This protein binds this small molecule.
Small molecule (SMILES): CC(=O)N[C@H]1[C@H]([C@H](O)[C@H](O)CO)O[C@@](O)(C(=O)O)C[C@@H]1O

Sequence of chain 2.A:
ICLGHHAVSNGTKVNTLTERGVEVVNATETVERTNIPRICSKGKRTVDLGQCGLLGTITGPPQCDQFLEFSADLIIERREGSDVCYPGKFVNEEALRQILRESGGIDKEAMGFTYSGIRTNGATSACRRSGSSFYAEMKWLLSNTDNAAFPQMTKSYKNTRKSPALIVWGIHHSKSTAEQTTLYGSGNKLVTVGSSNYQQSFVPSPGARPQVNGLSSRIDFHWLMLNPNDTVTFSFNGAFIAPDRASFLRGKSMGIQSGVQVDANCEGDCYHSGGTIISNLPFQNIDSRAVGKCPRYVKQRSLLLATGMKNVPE

Binding-site contacts:
Ligand atom C6 contacts residue MOH1 of chain 2.D at 3.8 Å.
Ligand atom C9 contacts residue TRP146 of chain 2.A at 4.0 Å (hydrophobic).
Ligand atom O1A contacts residue SER131 of chain 2.A at 2.7 Å (h-bond).
Ligand atom C11 contacts residue GLY128 of chain 2.A at 3.6 Å.
Ligand atom O1A contacts residue THR130 of chain 2.A at 3.6 Å.
Ligand atom O9 contacts residue GLU185 of chain 2.A at 2.5 Å (salt-bridge).
Ligand atom C4 contacts residue ALA129 of chain 2.A at 3.5 Å (hydrophobic).
Ligand atom N5 contacts residue ALA129 of chain 2.A at 2.9 Å (h-bond).
Ligand atom O8 contacts residue TRP146 of chain 2.A at 3.8 Å.
Ligand atom C10 contacts residue ALA129 of chain 2.A at 3.8 Å (hydrophobic).
Ligand atom C9 contacts residue LEU189 of chain 2.A at 3.8 Å (hydrophobic).
Ligand atom O10 contacts residue LEU189 of chain 2.A at 3.5 Å.
Ligand atom C11 contacts residue LEU148 of chain 2.A at 3.6 Å (hydrophobic).
Ligand atom O1B contacts residue THR130 of chain 2.A at 3.1 Å.
Ligand atom C1 contacts residue MOH1 of chain 2.D at 2.5 Å.
Ligand atom O1A contacts residue MOH1 of chain 2.D at 3.1 Å (h-bond).
Ligand atom O6 contacts residue MOH1 of chain 2.D at 2.4 Å (h-bond).
Ligand atom O8 contacts residue LEU221 of chain 2.A at 3.7 Å.
Ligand atom O9 contacts residue HIS178 of chain 2.A at 3.6 Å (h-bond).
Ligand atom O1B contacts residue LEU221 of chain 2.A at 4.0 Å.
Ligand atom C6 contacts residue ALA129 of chain 2.A at 4.1 Å (hydrophobic).
Ligand atom C1 contacts residue THR130 of chain 2.A at 3.9 Å.
Ligand atom C9 contacts residue TYR92 of chain 2.A at 3.6 Å (hydrophobic).
Ligand atom C11 contacts residue TRP146 of chain 2.A at 3.9 Å (hydrophobic).
Ligand atom O9 contacts residue SER223 of chain 2.A at 3.3 Å (h-bond).
Ligand atom C8 contacts residue TYR92 of chain 2.A at 3.9 Å (hydrophobic).
Ligand atom C1 contacts residue SER131 of chain 2.A at 3.6 Å.
Ligand atom O1B contacts residue MOH1 of chain 2.D at 3.2 Å (h-bond).
Ligand atom C2 contacts residue MOH1 of chain 2.D at 1.4 Å.
Ligand atom C11 contacts residue ALA129 of chain 2.A at 3.6 Å (hydrophobic).
Ligand atom C3 contacts residue MOH1 of chain 2.D at 2.5 Å.
Ligand atom O1B contacts residue SER131 of chain 2.A at 3.8 Å.
Ligand atom C9 contacts residue GLU185 of chain 2.A at 3.2 Å.
Ligand atom O1A contacts residue SER138 of chain 2.A at 4.0 Å.
Ligand atom C5 contacts residue ALA129 of chain 2.A at 3.6 Å (hydrophobic).
Ligand atom O4 contacts residue ALA129 of chain 2.A at 3.7 Å.
Ligand atom O8 contacts residue TYR92 of chain 2.A at 3.0 Å (h-bond).
Ligand atom C9 contacts residue HIS178 of chain 2.A at 3.9 Å.
Ligand atom O9 contacts residue TYR92 of chain 2.A at 2.9 Å (h-bond).
Ligand atom C4 contacts residue MOH1 of chain 2.D at 3.8 Å.